The protein below binds the small molecule below.
Small molecule (SMILES): CC(=O)N[C@@H]1[C@@H](O)[C@H](O)[C@@H](CO)O[C@H]1O

Binding-site contacts:
Ligand atom C8 contacts residue ASN281 of chain 1.A at 3.8 Å.
Ligand atom O5 contacts residue ASN284 of chain 1.A at 3.6 Å.
Ligand atom C7 contacts residue ASN281 of chain 1.A at 3.4 Å.
Ligand atom C1 contacts residue THR283 of chain 1.A at 3.7 Å.
Ligand atom C3 contacts residue ASN281 of chain 1.A at 3.9 Å.
Ligand atom C4 contacts residue ASN281 of chain 1.A at 4.4 Å.
Ligand atom O7 contacts residue ASN281 of chain 1.A at 3.4 Å (h-bond).
Ligand atom N2 contacts residue THR283 of chain 1.A at 4.4 Å.
Ligand atom C1 contacts residue ASN281 of chain 1.A at 1.5 Å.
Ligand atom C2 contacts residue ASN281 of chain 1.A at 2.6 Å.
Ligand atom N2 contacts residue ASN281 of chain 1.A at 3.0 Å (h-bond).
Ligand atom C1 contacts residue ASN284 of chain 1.A at 4.2 Å.
Ligand atom O5 contacts residue ASN281 of chain 1.A at 2.5 Å (h-bond).
Ligand atom C5 contacts residue ASN281 of chain 1.A at 3.8 Å.

Sequence of chain 1.A:
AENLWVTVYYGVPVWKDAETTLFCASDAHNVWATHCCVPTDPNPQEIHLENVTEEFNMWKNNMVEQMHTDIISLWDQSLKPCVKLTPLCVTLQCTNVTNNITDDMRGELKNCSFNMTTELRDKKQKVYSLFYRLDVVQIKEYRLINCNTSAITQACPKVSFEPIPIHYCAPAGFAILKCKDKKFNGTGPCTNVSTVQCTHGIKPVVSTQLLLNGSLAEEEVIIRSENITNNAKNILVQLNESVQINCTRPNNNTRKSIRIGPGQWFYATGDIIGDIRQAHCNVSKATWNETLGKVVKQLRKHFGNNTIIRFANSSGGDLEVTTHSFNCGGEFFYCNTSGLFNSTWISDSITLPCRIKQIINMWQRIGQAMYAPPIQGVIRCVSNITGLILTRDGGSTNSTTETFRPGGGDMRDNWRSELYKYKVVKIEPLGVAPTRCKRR